Binding-site contacts:
Ligand atom N7 contacts residue ILE20 of chain 1.B at 3.1 Å.
Ligand atom O2' contacts residue ASP45 of chain 1.B at 2.5 Å (salt-bridge).
Ligand atom C8 contacts residue ILE20 of chain 1.B at 3.7 Å (hydrophobic).
Ligand atom C2 contacts residue ILE46 of chain 1.B at 3.5 Å (hydrophobic).
Ligand atom S contacts residue HIS114 of chain 1.B at 3.1 Å (h-bond).
Ligand atom O1S contacts residue GLN108 of chain 1.B at 3.6 Å.
Ligand atom O4' contacts residue LEU55 of chain 1.B at 3.5 Å.
Ligand atom C2' contacts residue ASP45 of chain 1.B at 3.4 Å.
Ligand atom O1S contacts residue VAL110 of chain 1.B at 3.0 Å (h-bond).
Ligand atom C4 contacts residue ILE46 of chain 1.B at 3.6 Å (hydrophobic).
Ligand atom C contacts residue GLY107 of chain 1.B at 3.0 Å.
Ligand atom O2S contacts residue HIS116 of chain 1.B at 3.3 Å (h-bond).
Ligand atom C4' contacts residue ASP45 of chain 1.B at 3.5 Å.
Ligand atom O1S contacts residue HIS114 of chain 1.B at 3.0 Å (h-bond).
Ligand atom NS contacts residue GLY107 of chain 1.B at 3.1 Å (h-bond).
Ligand atom O2' contacts residue SER47 of chain 1.B at 3.5 Å.
Ligand atom C5' contacts residue SER109 of chain 1.B at 3.7 Å.
Ligand atom O3' contacts residue HIS116 of chain 1.B at 3.4 Å.
Ligand atom O5' contacts residue HIS116 of chain 1.B at 3.3 Å (h-bond).
Ligand atom O5' contacts residue HIS114 of chain 1.B at 2.8 Å (h-bond).
Ligand atom O contacts residue TRP125 of chain 1.A at 3.5 Å.
Ligand atom O4' contacts residue ASP45 of chain 1.B at 3.7 Å.
Ligand atom NH3 contacts residue GLY107 of chain 1.B at 3.2 Å (h-bond).
Ligand atom O4' contacts residue PHE21 of chain 1.B at 3.6 Å.
Ligand atom O2S contacts residue HIS114 of chain 1.B at 3.0 Å (h-bond).
Ligand atom NS contacts residue SER109 of chain 1.B at 2.6 Å (h-bond).
Ligand atom O contacts residue GLY107 of chain 1.B at 3.6 Å (h-bond).
Ligand atom O contacts residue ASN101 of chain 1.B at 3.2 Å (h-bond).
Ligand atom N3 contacts residue ILE46 of chain 1.B at 3.3 Å (h-bond).
Ligand atom C2 contacts residue HIS44 of chain 1.B at 3.6 Å.
Ligand atom S contacts residue SER109 of chain 1.B at 3.4 Å (h-bond).
Ligand atom C5' contacts residue HIS114 of chain 1.B at 3.3 Å.
Ligand atom O3' contacts residue ASP45 of chain 1.B at 2.5 Å (salt-bridge).
Ligand atom O2S contacts residue ASN101 of chain 1.B at 2.8 Å (h-bond).
Ligand atom CA contacts residue GLY107 of chain 1.B at 3.2 Å.
Ligand atom O1S contacts residue SER109 of chain 1.B at 2.7 Å (h-bond).
Ligand atom C1' contacts residue ASP45 of chain 1.B at 3.3 Å.
Ligand atom NH3 contacts residue TRP125 of chain 1.A at 3.6 Å.
Ligand atom C contacts residue SER109 of chain 1.B at 3.6 Å.
Ligand atom C3' contacts residue ASP45 of chain 1.B at 3.3 Å.

Sequence of chain 1.A:
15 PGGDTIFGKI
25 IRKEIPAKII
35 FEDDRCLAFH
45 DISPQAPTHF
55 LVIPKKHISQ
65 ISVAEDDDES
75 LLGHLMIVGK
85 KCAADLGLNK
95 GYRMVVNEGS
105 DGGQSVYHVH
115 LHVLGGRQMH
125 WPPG

This small molecule binds to this protein.
Small molecule (SMILES): Nc1ncnc2c1ncn2[C@@H]1O[C@H](COS(=O)(=O)NC(=O)[C@@H](N)Cc2c[nH]c3ccccc23)[C@@H](O)[C@H]1O

Sequence of chain 1.B:
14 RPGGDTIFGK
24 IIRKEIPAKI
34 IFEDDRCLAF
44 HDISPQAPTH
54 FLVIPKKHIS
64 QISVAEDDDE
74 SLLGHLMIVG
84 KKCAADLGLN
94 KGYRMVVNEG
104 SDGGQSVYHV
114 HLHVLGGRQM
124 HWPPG